Sequence of chain 1.C:
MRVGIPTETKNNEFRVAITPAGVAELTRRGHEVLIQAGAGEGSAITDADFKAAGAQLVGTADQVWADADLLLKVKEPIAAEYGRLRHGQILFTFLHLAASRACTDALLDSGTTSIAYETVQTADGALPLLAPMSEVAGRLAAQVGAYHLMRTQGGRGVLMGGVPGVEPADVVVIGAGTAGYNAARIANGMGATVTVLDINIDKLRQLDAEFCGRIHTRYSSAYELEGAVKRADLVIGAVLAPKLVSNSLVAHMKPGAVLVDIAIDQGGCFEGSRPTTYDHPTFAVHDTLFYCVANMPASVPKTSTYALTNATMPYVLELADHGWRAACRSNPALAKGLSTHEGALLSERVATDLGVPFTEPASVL

Binding-site contacts:
Ligand atom C contacts residue ASN300 of chain 1.C at 3.9 Å.
Ligand atom O3 contacts residue HIS96 of chain 1.C at 3.2 Å (h-bond).
Ligand atom O contacts residue MET133 of chain 1.C at 3.4 Å.
Ligand atom C contacts residue ARG15 of chain 1.C at 3.7 Å.
Ligand atom O contacts residue PHE94 of chain 1.C at 4.3 Å.
Ligand atom CA contacts residue ASN300 of chain 1.C at 4.2 Å.
Ligand atom OXT contacts residue LYS75 of chain 1.C at 3.3 Å (salt-bridge).
Ligand atom C contacts residue MET133 of chain 1.C at 4.4 Å (hydrophobic).
Ligand atom O3 contacts residue ASN300 of chain 1.C at 3.8 Å.
Ligand atom CA contacts residue PHE94 of chain 1.C at 4.1 Å (hydrophobic).
Ligand atom C contacts residue PHE94 of chain 1.C at 4.2 Å (hydrophobic).
Ligand atom O3 contacts residue PHE94 of chain 1.C at 4.1 Å.
Ligand atom CB contacts residue PHE94 of chain 1.C at 4.1 Å (hydrophobic).
Ligand atom C contacts residue LYS75 of chain 1.C at 4.1 Å.
Ligand atom OXT contacts residue ARG15 of chain 1.C at 2.7 Å (salt-bridge).
Ligand atom OXT contacts residue ASN300 of chain 1.C at 3.3 Å (h-bond).
Ligand atom CA contacts residue HIS96 of chain 1.C at 4.2 Å.
Ligand atom O contacts residue PRO302 of chain 1.C at 4.1 Å.
Ligand atom CA contacts residue LYS75 of chain 1.C at 4.0 Å.
Ligand atom O3 contacts residue LYS75 of chain 1.C at 2.9 Å (salt-bridge).
Ligand atom CB contacts residue HIS96 of chain 1.C at 4.2 Å.
Ligand atom O contacts residue ARG15 of chain 1.C at 3.2 Å (salt-bridge).
Ligand atom CB contacts residue LEU130 of chain 1.C at 3.4 Å (hydrophobic).

This small molecule binds to this protein.
Small molecule (SMILES): CC(=O)C(=O)O